A small-molecule ligand and the protein it binds are described below.
Small molecule (SMILES): COc1cccc2[nH]c(C(=O)N[C@@H](CC(C)C)C(=O)N[C@@H](C[C@@H]3CCNC3=O)C(=O)c3nc4ccccc4s3)cc12

Binding-site contacts:
Ligand atom O1 contacts residue VAL193 of chain 1.B at 3.3 Å (h-bond).
Ligand atom C30 contacts residue GLN167 of chain 1.B at 3.5 Å.
Ligand atom N2 contacts residue GLN192 of chain 1.B at 3.2 Å (h-bond).
Ligand atom C13 contacts residue CYS148 of chain 1.B at 2.9 Å (hydrophobic).
Ligand atom O4 contacts residue CYS148 of chain 1.B at 2.6 Å (h-bond).
Ligand atom O5 contacts residue SER147 of chain 1.B at 3.6 Å (h-bond).
Ligand atom C19 contacts residue GLY146 of chain 1.B at 3.6 Å.
Ligand atom C26 contacts residue THR26 of chain 1.B at 3.6 Å.
Ligand atom N4 contacts residue PHE143 of chain 1.B at 3.2 Å (h-bond).
Ligand atom C24 contacts residue HIS41 of chain 1.B at 3.6 Å.
Ligand atom O5 contacts residue PHE143 of chain 1.B at 3.2 Å.
Ligand atom N4 contacts residue LEU144 of chain 1.B at 3.5 Å.
Ligand atom O2 contacts residue MET168 of chain 1.B at 3.3 Å.
Ligand atom O4 contacts residue GLY146 of chain 1.B at 2.9 Å (h-bond).
Ligand atom C1 contacts residue HIS194 of chain 1.B at 3.5 Å.
Ligand atom C8 contacts residue GLN192 of chain 1.B at 3.5 Å.
Ligand atom N3 contacts residue GLN167 of chain 1.B at 3.2 Å (h-bond).
Ligand atom N3 contacts residue CYS148 of chain 1.B at 2.8 Å (h-bond).
Ligand atom C14 contacts residue CYS148 of chain 1.B at 3.5 Å (hydrophobic).
Ligand atom C11 contacts residue GLN167 of chain 1.B at 3.4 Å.
Ligand atom N4 contacts residue GLU169 of chain 1.B at 3.2 Å (salt-bridge).
Ligand atom N5 contacts residue CYS148 of chain 1.B at 3.3 Å (h-bond).
Ligand atom C9 contacts residue GLN192 of chain 1.B at 3.7 Å.
Ligand atom O1 contacts residue GLN192 of chain 1.B at 3.4 Å.
Ligand atom N5 contacts residue HIS41 of chain 1.B at 3.6 Å (h-bond).
Ligand atom O1 contacts residue HIS194 of chain 1.B at 3.6 Å.
Ligand atom O4 contacts residue SER147 of chain 1.B at 3.2 Å (h-bond).
Ligand atom C6 contacts residue VAL193 of chain 1.B at 3.6 Å (hydrophobic).
Ligand atom S1 contacts residue CYS148 of chain 1.B at 3.6 Å.
Ligand atom O5 contacts residue HIS166 of chain 1.B at 2.9 Å (h-bond).
Ligand atom C4 contacts residue GLU169 of chain 1.B at 3.5 Å.
Ligand atom C7 contacts residue GLU169 of chain 1.B at 3.7 Å.
Ligand atom C27 contacts residue GLN192 of chain 1.B at 3.6 Å.
Ligand atom N1 contacts residue GLU169 of chain 1.B at 2.7 Å (salt-bridge).
Ligand atom C18 contacts residue GLU169 of chain 1.B at 3.2 Å.
Ligand atom C21 contacts residue HIS41 of chain 1.B at 3.5 Å.
Ligand atom O2 contacts residue GLU169 of chain 1.B at 3.0 Å (salt-bridge).
Ligand atom C19 contacts residue CYS148 of chain 1.B at 2.3 Å (hydrophobic).
Ligand atom C20 contacts residue CYS148 of chain 1.B at 2.7 Å (hydrophobic).
Ligand atom C23 contacts residue HIS41 of chain 1.B at 3.3 Å.

Sequence of chain 1.B:
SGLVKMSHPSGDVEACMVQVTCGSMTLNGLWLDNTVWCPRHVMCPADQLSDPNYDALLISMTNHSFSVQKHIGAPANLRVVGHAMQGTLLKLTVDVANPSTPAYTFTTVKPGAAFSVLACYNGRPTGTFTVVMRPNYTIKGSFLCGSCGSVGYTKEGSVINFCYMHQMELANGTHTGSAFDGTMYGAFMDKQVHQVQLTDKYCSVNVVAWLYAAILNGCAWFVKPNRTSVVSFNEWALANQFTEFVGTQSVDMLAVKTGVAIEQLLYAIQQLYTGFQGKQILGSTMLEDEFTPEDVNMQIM